Binding-site contacts:
Ligand atom N7 contacts residue SER415 of chain 56.A at 3.9 Å.
Ligand atom C2 contacts residue VAL202 of chain 56.A at 4.1 Å (hydrophobic).
Ligand atom C2 contacts residue PRO203 of chain 56.A at 4.0 Å (hydrophobic).
Ligand atom C6 contacts residue SER415 of chain 56.A at 4.1 Å.
Ligand atom N7 contacts residue PRO203 of chain 56.A at 4.1 Å.
Ligand atom C5 contacts residue PRO203 of chain 56.A at 4.0 Å (hydrophobic).
Ligand atom C2' contacts residue HIS413 of chain 56.A at 3.7 Å.
Ligand atom N3 contacts residue ASP201 of chain 56.A at 4.2 Å.
Ligand atom C6 contacts residue GLY422 of chain 56.A at 3.7 Å.
Ligand atom C1' contacts residue PRO203 of chain 56.A at 4.1 Å (hydrophobic).
Ligand atom C2' contacts residue PRO203 of chain 56.A at 3.3 Å (hydrophobic).
Ligand atom C4 contacts residue ASP201 of chain 56.A at 3.5 Å.
Ligand atom C6 contacts residue VAL202 of chain 56.A at 4.1 Å (hydrophobic).
Ligand atom N6 contacts residue PHE421 of chain 56.A at 3.8 Å.
Ligand atom N4 contacts residue VAL202 of chain 56.A at 2.9 Å (h-bond).
Ligand atom N4 contacts residue ASP201 of chain 56.A at 2.6 Å.
Ligand atom C4 contacts residue VAL202 of chain 56.A at 3.7 Å (hydrophobic).
Ligand atom N6 contacts residue GLY420 of chain 56.A at 3.7 Å.
Ligand atom C5 contacts residue PRO203 of chain 56.A at 3.8 Å (hydrophobic).
Ligand atom N1 contacts residue PRO203 of chain 56.A at 4.2 Å.
Ligand atom C2' contacts residue PRO414 of chain 56.A at 3.6 Å (hydrophobic).
Ligand atom N7 contacts residue HIS413 of chain 56.A at 4.2 Å.
Ligand atom C5 contacts residue ASP201 of chain 56.A at 3.3 Å.
Ligand atom N6 contacts residue GLY422 of chain 56.A at 3.3 Å (h-bond).
Ligand atom N1 contacts residue PRO203 of chain 56.A at 3.8 Å.
Ligand atom N6 contacts residue SER415 of chain 56.A at 3.8 Å.
Ligand atom C5 contacts residue VAL202 of chain 56.A at 3.6 Å (hydrophobic).
Ligand atom OP2 contacts residue ASP409 of chain 55.A at 3.2 Å (salt-bridge).
Ligand atom N1 contacts residue VAL202 of chain 56.A at 3.5 Å.
Ligand atom N7 contacts residue ASN392 of chain 56.A at 4.2 Å.
Ligand atom N6 contacts residue VAL202 of chain 56.A at 4.2 Å.
Ligand atom C5 contacts residue ARG91 of chain 56.A at 4.2 Å.
Ligand atom N1 contacts residue GLY422 of chain 56.A at 2.9 Å (h-bond).
Ligand atom C2 contacts residue GLY422 of chain 56.A at 3.2 Å.
Ligand atom C4 contacts residue PRO203 of chain 56.A at 4.1 Å (hydrophobic).
Ligand atom C4 contacts residue PRO203 of chain 56.A at 4.0 Å (hydrophobic).
Ligand atom O3' contacts residue PRO414 of chain 56.A at 4.2 Å.
Ligand atom C6 contacts residue PRO203 of chain 56.A at 4.0 Å (hydrophobic).
Ligand atom C8 contacts residue HIS413 of chain 56.A at 3.9 Å.
Ligand atom C6 contacts residue PRO203 of chain 56.A at 4.0 Å (hydrophobic).

Sequence of chain 55.A:
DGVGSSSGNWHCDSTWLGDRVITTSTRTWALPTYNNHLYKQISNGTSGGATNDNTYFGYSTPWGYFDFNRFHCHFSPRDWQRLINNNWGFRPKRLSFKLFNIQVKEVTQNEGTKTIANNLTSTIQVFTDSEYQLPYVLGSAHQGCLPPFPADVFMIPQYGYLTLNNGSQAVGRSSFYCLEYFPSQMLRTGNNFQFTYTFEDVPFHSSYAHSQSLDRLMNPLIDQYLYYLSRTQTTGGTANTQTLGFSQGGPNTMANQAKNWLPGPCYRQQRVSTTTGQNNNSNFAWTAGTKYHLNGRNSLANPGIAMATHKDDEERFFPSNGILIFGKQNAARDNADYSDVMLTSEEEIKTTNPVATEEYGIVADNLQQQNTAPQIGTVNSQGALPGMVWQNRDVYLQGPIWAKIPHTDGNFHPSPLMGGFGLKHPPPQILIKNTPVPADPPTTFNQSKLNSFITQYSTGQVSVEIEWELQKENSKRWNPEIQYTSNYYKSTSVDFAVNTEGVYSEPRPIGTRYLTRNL

Sequence of chain 56.A:
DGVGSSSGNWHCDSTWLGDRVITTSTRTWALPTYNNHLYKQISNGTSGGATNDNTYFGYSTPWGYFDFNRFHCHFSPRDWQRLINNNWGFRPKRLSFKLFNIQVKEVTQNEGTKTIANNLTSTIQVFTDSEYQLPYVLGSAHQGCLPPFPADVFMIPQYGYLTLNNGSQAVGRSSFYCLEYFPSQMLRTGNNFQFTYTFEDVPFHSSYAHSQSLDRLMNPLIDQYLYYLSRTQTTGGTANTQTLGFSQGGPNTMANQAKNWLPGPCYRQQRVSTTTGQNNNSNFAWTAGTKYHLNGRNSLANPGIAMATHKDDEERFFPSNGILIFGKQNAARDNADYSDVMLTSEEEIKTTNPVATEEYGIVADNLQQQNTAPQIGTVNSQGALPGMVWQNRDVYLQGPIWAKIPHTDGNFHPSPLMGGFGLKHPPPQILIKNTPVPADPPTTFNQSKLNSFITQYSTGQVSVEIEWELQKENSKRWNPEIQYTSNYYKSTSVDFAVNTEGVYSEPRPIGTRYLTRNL

This small molecule binds to this protein.
Small molecule (SMILES): Nc1ccn([C@H]2C[C@H](O[P](=O)(O)OC[C@H]3O[C@@H](n4cnc5c(N)ncnc54)C[C@@H]3O)[C@@H](CO)O2)c(=O)n1